Sequence of chain 1.C:
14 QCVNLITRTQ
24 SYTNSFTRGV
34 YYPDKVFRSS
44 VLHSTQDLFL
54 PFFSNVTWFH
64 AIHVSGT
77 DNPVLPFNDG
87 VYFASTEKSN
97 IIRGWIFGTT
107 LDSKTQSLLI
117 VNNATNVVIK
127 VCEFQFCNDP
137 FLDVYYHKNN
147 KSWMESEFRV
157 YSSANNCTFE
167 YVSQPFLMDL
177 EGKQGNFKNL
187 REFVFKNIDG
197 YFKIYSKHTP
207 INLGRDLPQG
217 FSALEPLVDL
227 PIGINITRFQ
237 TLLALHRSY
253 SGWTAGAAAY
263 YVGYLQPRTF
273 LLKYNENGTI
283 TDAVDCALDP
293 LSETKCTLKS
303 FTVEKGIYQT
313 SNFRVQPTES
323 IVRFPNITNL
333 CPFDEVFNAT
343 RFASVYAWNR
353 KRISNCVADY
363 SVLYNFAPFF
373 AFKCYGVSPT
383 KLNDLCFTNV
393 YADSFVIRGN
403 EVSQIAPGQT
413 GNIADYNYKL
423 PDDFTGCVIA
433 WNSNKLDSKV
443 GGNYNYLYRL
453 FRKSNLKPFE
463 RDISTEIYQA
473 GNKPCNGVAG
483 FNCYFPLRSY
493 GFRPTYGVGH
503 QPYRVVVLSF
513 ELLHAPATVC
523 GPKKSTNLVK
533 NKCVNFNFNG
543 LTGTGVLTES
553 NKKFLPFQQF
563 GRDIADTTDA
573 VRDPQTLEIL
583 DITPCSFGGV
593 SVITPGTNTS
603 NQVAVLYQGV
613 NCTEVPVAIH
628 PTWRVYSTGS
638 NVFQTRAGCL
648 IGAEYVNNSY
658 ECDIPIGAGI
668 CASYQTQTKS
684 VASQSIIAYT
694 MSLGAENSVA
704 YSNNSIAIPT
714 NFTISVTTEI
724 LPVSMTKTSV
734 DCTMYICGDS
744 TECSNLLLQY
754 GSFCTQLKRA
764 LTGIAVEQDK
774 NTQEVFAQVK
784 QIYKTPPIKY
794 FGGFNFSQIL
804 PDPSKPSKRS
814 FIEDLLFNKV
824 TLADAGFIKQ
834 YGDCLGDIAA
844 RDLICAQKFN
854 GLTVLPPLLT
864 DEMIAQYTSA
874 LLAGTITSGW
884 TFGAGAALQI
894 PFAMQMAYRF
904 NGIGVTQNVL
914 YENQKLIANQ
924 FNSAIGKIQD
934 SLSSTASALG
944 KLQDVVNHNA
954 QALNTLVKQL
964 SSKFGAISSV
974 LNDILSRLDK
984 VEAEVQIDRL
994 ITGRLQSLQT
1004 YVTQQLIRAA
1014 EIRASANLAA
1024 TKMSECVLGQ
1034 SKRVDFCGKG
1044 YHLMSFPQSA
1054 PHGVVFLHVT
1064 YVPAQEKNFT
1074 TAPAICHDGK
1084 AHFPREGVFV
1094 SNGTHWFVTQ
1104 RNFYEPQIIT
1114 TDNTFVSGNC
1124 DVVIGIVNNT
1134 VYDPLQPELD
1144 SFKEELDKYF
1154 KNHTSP

Binding-site contacts:
Ligand atom O4 contacts residue ASN122 of chain 1.C at 3.7 Å.
Ligand atom C4 contacts residue ASN119 of chain 1.C at 4.3 Å.
Ligand atom C1 contacts residue ASN122 of chain 1.C at 3.3 Å.
Ligand atom N2 contacts residue ASN122 of chain 1.C at 4.2 Å.
Ligand atom C8 contacts residue ASN119 of chain 1.C at 4.3 Å.
Ligand atom O7 contacts residue VAL168 of chain 1.C at 3.8 Å.
Ligand atom C6 contacts residue VAL124 of chain 1.C at 4.1 Å (hydrophobic).
Ligand atom C5 contacts residue VAL124 of chain 1.C at 4.4 Å (hydrophobic).
Ligand atom C2 contacts residue ASN122 of chain 1.C at 3.9 Å.
Ligand atom C4 contacts residue ASN122 of chain 1.C at 3.9 Å.
Ligand atom C7 contacts residue VAL168 of chain 1.C at 4.2 Å (hydrophobic).
Ligand atom C3 contacts residue ASN122 of chain 1.C at 3.5 Å.
Ligand atom C8 contacts residue ALA120 of chain 1.C at 3.6 Å (hydrophobic).
Ligand atom C5 contacts residue ASN119 of chain 1.C at 3.9 Å.
Ligand atom C7 contacts residue ASN119 of chain 1.C at 2.9 Å.
Ligand atom O5 contacts residue ASN119 of chain 1.C at 2.5 Å (h-bond).
Ligand atom C7 contacts residue THR121 of chain 1.C at 3.9 Å.
Ligand atom C3 contacts residue ASN119 of chain 1.C at 3.8 Å.
Ligand atom O6 contacts residue VAL124 of chain 1.C at 3.4 Å.
Ligand atom O7 contacts residue ASN119 of chain 1.C at 2.6 Å (h-bond).
Ligand atom C8 contacts residue VAL168 of chain 1.C at 3.9 Å (hydrophobic).
Ligand atom C2 contacts residue ASN119 of chain 1.C at 2.4 Å.
Ligand atom N2 contacts residue ASN119 of chain 1.C at 2.7 Å (h-bond).
Ligand atom N2 contacts residue THR121 of chain 1.C at 3.5 Å.
Ligand atom C5 contacts residue ASN122 of chain 1.C at 3.4 Å.
Ligand atom O5 contacts residue ASN122 of chain 1.C at 3.7 Å.
Ligand atom C8 contacts residue THR121 of chain 1.C at 3.2 Å.
Ligand atom O3 contacts residue ASN122 of chain 1.C at 4.4 Å.
Ligand atom C1 contacts residue ASN119 of chain 1.C at 1.5 Å.

The protein below binds the small molecule below.
Small molecule (SMILES): CC(=O)N[C@H]1[C@H](O[C@H]2[C@H](O)[C@@H](NC(C)=O)CO[C@@H]2CO)O[C@H](CO)[C@@H](O[C@H]2O[C@H](CO)[C@@H](O)[C@H](O)[C@@H]2O)[C@@H]1O